Sequence of chain 1.D:
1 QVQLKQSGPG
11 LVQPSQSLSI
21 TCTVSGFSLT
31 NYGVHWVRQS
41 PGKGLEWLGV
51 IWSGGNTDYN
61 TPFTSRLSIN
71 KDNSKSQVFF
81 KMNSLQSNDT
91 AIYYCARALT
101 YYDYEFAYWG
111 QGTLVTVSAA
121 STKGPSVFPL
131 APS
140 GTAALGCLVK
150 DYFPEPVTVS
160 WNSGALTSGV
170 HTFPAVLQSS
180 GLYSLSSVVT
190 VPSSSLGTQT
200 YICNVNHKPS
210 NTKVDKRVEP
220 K

Binding-site contacts:
Ligand atom C2 contacts residue ASN88 of chain 1.D at 2.3 Å.
Ligand atom C8 contacts residue GLY42 of chain 1.D at 4.3 Å.
Ligand atom C4 contacts residue ASN88 of chain 1.D at 4.1 Å.
Ligand atom O7 contacts residue ARG38 of chain 1.D at 3.7 Å.
Ligand atom N2 contacts residue LYS43 of chain 1.D at 3.9 Å.
Ligand atom C2 contacts residue LYS43 of chain 1.D at 4.4 Å.
Ligand atom O7 contacts residue ASN88 of chain 1.D at 3.9 Å.
Ligand atom O7 contacts residue SER40 of chain 1.D at 3.5 Å (h-bond).
Ligand atom C5 contacts residue ASN88 of chain 1.D at 3.6 Å.
Ligand atom C8 contacts residue LYS43 of chain 1.D at 4.1 Å.
Ligand atom O7 contacts residue GLU46 of chain 1.D at 4.2 Å.
Ligand atom O7 contacts residue LYS43 of chain 1.D at 3.4 Å.
Ligand atom O3 contacts residue LYS43 of chain 1.D at 2.9 Å.
Ligand atom C7 contacts residue ASN88 of chain 1.D at 3.2 Å.
Ligand atom N2 contacts residue ASN88 of chain 1.D at 2.8 Å (h-bond).
Ligand atom C3 contacts residue ASN88 of chain 1.D at 3.7 Å.
Ligand atom C3 contacts residue LYS43 of chain 1.D at 3.8 Å.
Ligand atom N2 contacts residue ARG38 of chain 1.D at 4.2 Å.
Ligand atom O5 contacts residue ASN88 of chain 1.D at 2.3 Å (h-bond).
Ligand atom C1 contacts residue ASN88 of chain 1.D at 1.4 Å.
Ligand atom C7 contacts residue ARG38 of chain 1.D at 4.4 Å.
Ligand atom C8 contacts residue ASN88 of chain 1.D at 3.1 Å.
Ligand atom C7 contacts residue LYS43 of chain 1.D at 3.7 Å.

The protein below binds the small molecule below.
Small molecule (SMILES): CC(=O)N[C@@H]1[C@@H](O)[C@H](O)[C@@H](CO)O[C@H]1O